Binding-site contacts:
Ligand atom C7P contacts residue ARG113 of chain 1.A at 3.7 Å.
Ligand atom C3P contacts residue TYR106 of chain 1.A at 3.7 Å (hydrophobic).
Ligand atom O4A contacts residue ASP114 of chain 1.A at 2.9 Å (salt-bridge).
Ligand atom C9P contacts residue ARG113 of chain 1.A at 3.6 Å.
Ligand atom C6P contacts residue ILE29 of chain 1.A at 3.6 Å (hydrophobic).
Ligand atom C4A contacts residue TRP144 of chain 1.A at 3.5 Å (hydrophobic).
Ligand atom O5P contacts residue ARG34 of chain 1.A at 2.8 Å (salt-bridge).
Ligand atom O9P contacts residue PHE107 of chain 1.A at 3.4 Å.
Ligand atom N1A contacts residue TRP144 of chain 1.A at 3.3 Å (h-bond).
Ligand atom N8P contacts residue ARG113 of chain 1.A at 3.6 Å.
Ligand atom C4 contacts residue TRP103 of chain 1.A at 3.5 Å (hydrophobic).
Ligand atom N4P contacts residue PHE30 of chain 1.A at 3.7 Å.
Ligand atom C1 contacts residue TRP145 of chain 1.A at 3.6 Å (hydrophobic).
Ligand atom N7A contacts residue TRP144 of chain 1.A at 3.5 Å.
Ligand atom O5A contacts residue ASN118 of chain 1.A at 3.3 Å.
Ligand atom O4A contacts residue ARG113 of chain 1.A at 3.4 Å.
Ligand atom OAP contacts residue ARG113 of chain 1.A at 3.7 Å.
Ligand atom O5A contacts residue ARG148 of chain 1.A at 2.9 Å (salt-bridge).
Ligand atom C6P contacts residue TYR106 of chain 1.A at 3.6 Å (hydrophobic).
Ligand atom CAP contacts residue ARG113 of chain 1.A at 3.7 Å.
Ligand atom N6A contacts residue TRP144 of chain 1.A at 3.7 Å.
Ligand atom O9P contacts residue ARG113 of chain 1.A at 3.6 Å (salt-bridge).
Ligand atom N4P contacts residue TYR106 of chain 1.A at 2.9 Å (h-bond).
Ligand atom O3A contacts residue ASP114 of chain 1.A at 3.3 Å (salt-bridge).
Ligand atom C2 contacts residue SAM1 of chain 1.B at 3.3 Å.
Ligand atom C8A contacts residue TRP144 of chain 1.A at 3.6 Å (hydrophobic).
Ligand atom N9A contacts residue TRP144 of chain 1.A at 3.6 Å.
Ligand atom C2P contacts residue TRP36 of chain 1.A at 3.6 Å (hydrophobic).
Ligand atom O9P contacts residue VAL108 of chain 1.A at 2.9 Å (h-bond).
Ligand atom S1P contacts residue SAM1 of chain 1.B at 3.4 Å (h-bond).
Ligand atom C5A contacts residue TRP144 of chain 1.A at 3.5 Å (hydrophobic).
Ligand atom C2A contacts residue TRP144 of chain 1.A at 3.4 Å (hydrophobic).
Ligand atom C5 contacts residue MET141 of chain 1.A at 3.7 Å (hydrophobic).
Ligand atom C7P contacts residue ILE29 of chain 1.A at 3.5 Å (hydrophobic).
Ligand atom N3A contacts residue TRP144 of chain 1.A at 3.4 Å.
Ligand atom C3P contacts residue TRP145 of chain 1.A at 3.7 Å (hydrophobic).
Ligand atom C6A contacts residue TRP144 of chain 1.A at 3.4 Å (hydrophobic).
Ligand atom CDP contacts residue TRP144 of chain 1.A at 3.7 Å (hydrophobic).
Ligand atom O1A contacts residue ARG113 of chain 1.A at 3.3 Å.
Ligand atom O4B contacts residue ARG148 of chain 1.A at 3.7 Å.

The protein below binds the small molecule below.
Small molecule (SMILES): CC(C)CCSCCNC(=O)CCNC(=O)[C@H](O)C(C)(C)COP(=O)(O)OP(=O)(O)OC[C@H]1O[C@@H](n2cnc3c(N)ncnc32)[C@H](O)[C@@H]1OP(=O)(O)O

Sequence of chain 1.A:
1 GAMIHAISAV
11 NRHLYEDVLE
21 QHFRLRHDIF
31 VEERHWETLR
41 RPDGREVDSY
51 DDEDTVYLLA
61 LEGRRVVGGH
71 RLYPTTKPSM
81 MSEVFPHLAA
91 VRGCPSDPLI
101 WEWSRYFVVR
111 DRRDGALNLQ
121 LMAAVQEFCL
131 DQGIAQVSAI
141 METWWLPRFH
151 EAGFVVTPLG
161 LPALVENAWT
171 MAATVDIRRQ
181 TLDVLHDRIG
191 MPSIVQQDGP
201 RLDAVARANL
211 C